Sequence of chain 2.A:
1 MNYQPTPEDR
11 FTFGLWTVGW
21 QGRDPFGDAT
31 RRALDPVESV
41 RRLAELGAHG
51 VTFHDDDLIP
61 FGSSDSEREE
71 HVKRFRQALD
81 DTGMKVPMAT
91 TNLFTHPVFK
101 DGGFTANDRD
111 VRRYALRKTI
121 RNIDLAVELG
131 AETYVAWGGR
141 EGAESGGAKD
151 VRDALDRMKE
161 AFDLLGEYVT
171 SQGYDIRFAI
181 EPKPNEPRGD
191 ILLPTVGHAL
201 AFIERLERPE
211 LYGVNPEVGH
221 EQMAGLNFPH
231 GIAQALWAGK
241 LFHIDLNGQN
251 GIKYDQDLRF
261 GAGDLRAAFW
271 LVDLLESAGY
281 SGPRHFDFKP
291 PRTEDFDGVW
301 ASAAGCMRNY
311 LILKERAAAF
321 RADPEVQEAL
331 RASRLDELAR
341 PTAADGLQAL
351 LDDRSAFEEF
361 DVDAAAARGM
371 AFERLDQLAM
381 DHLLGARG

A small-molecule ligand and the protein it binds are described below.
Small molecule (SMILES): OC[C@@H](O)[C@@H](O)[C@H](O)[C@@H](O)CO

Sequence of chain 4.A:
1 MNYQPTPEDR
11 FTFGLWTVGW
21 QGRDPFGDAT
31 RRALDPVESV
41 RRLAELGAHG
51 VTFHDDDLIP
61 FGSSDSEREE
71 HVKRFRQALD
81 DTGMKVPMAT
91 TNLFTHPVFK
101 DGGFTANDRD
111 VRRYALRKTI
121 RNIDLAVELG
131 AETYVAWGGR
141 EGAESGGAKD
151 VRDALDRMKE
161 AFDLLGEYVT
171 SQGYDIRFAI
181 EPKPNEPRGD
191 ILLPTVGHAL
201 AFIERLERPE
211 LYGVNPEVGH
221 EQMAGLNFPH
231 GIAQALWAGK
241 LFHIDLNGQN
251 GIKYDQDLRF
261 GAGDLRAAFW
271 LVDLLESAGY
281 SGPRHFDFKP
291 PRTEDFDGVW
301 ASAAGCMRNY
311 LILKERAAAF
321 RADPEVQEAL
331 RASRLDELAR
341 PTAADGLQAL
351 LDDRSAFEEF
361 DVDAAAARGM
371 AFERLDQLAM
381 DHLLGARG

Binding-site contacts:
Ligand atom D12 contacts residue TRP137 of chain 2.A at 2.8 Å.
Ligand atom D62 contacts residue GLU181 of chain 2.A at 2.5 Å.
Ligand atom O5 contacts residue HIS54 of chain 2.A at 1.7 Å.
Ligand atom D5 contacts residue HIS54 of chain 2.A at 2.8 Å.
Ligand atom DO1 contacts residue ASP255 of chain 2.A at 2.5 Å.
Ligand atom O4 contacts residue NI1 of chain 2.D at 2.0 Å (h-bond).
Ligand atom DO4 contacts residue GLU181 of chain 2.A at 1.9 Å.
Ligand atom DO5 contacts residue HIS54 of chain 2.A at 2.2 Å.
Ligand atom DO2 contacts residue NI1 of chain 2.B at 2.3 Å.
Ligand atom O2 contacts residue GLU181 of chain 2.A at 2.8 Å (salt-bridge).
Ligand atom DO3 contacts residue NI1 of chain 2.D at 2.9 Å.
Ligand atom C5 contacts residue HIS54 of chain 2.A at 2.8 Å.
Ligand atom DO1 contacts residue NI1 of chain 2.B at 2.4 Å.
Ligand atom O2 contacts residue NI1 of chain 2.B at 2.2 Å (h-bond).
Ligand atom D11 contacts residue NI1 of chain 2.B at 3.0 Å.
Ligand atom DO4 contacts residue NI1 of chain 2.D at 2.4 Å.
Ligand atom D4 contacts residue GLU181 of chain 2.A at 2.8 Å.
Ligand atom DO2 contacts residue GLU181 of chain 2.A at 2.1 Å.
Ligand atom D61 contacts residue THR90 of chain 2.A at 2.8 Å.
Ligand atom DO1 contacts residue NI1 of chain 2.C at 2.9 Å.
Ligand atom D2 contacts residue TRP137 of chain 2.A at 3.0 Å.
Ligand atom O2 contacts residue NI1 of chain 2.D at 2.2 Å (h-bond).
Ligand atom DO2 contacts residue GLU217 of chain 2.A at 2.6 Å.
Ligand atom O4 contacts residue ASP287 of chain 2.A at 2.6 Å (salt-bridge).
Ligand atom D4 contacts residue TRP137 of chain 2.A at 3.0 Å.
Ligand atom DO1 contacts residue LYS183 of chain 2.A at 2.2 Å.
Ligand atom DO2 contacts residue HIS220 of chain 2.A at 2.4 Å.
Ligand atom O4 contacts residue ASP245 of chain 2.A at 3.0 Å (salt-bridge).
Ligand atom DO4 contacts residue ASP245 of chain 2.A at 2.8 Å.
Ligand atom D3 contacts residue TRP137 of chain 2.A at 2.9 Å.
Ligand atom C1 contacts residue NI1 of chain 2.B at 3.0 Å.
Ligand atom O4 contacts residue GLU181 of chain 2.A at 2.6 Å (salt-bridge).
Ligand atom DO3 contacts residue ASP287 of chain 2.A at 1.8 Å.
Ligand atom O1 contacts residue LYS183 of chain 2.A at 2.0 Å.
Ligand atom DO2 contacts residue NI1 of chain 2.D at 2.1 Å.
Ligand atom O2 contacts residue ASP287 of chain 2.A at 3.0 Å (salt-bridge).
Ligand atom DO3 contacts residue TRP16 of chain 2.A at 2.8 Å.
Ligand atom O1 contacts residue NI1 of chain 2.B at 2.4 Å (h-bond).
Ligand atom O2 contacts residue GLU217 of chain 2.A at 2.9 Å (salt-bridge).
Ligand atom O3 contacts residue ASP287 of chain 2.A at 2.8 Å (salt-bridge).